Sequence of chain 1.B:
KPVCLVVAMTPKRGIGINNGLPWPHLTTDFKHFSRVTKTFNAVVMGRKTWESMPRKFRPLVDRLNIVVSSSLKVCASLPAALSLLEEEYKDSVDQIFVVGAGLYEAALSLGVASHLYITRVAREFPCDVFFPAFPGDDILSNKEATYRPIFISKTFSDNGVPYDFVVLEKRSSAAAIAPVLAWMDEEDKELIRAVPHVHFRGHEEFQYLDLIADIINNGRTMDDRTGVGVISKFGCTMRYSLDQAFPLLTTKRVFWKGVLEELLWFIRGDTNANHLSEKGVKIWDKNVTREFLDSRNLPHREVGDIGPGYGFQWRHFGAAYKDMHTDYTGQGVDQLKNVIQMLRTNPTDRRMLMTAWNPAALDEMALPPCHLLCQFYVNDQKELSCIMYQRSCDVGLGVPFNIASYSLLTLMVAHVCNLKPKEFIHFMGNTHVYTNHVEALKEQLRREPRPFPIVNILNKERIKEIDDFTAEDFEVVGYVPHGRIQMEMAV

A small-molecule ligand and the protein it binds are described below.
Small molecule (SMILES): Nc1nc(N)c2nc(CNc3ccc(C(=O)N[C@@H](CCC(=O)O)C(=O)O)cc3)cnc2n1

Binding-site contacts:
Ligand atom N3 contacts residue ASP31 of chain 1.B at 2.9 Å (salt-bridge).
Ligand atom NA2 contacts residue THR172 of chain 1.B at 3.6 Å.
Ligand atom O2 contacts residue PHE35 of chain 1.B at 3.5 Å.
Ligand atom CB contacts residue PHE32 of chain 1.B at 3.9 Å (hydrophobic).
Ligand atom N1 contacts residue PHE35 of chain 1.B at 3.4 Å.
Ligand atom NA2 contacts residue ASP31 of chain 1.B at 3.4 Å (salt-bridge).
Ligand atom C15 contacts residue PHE32 of chain 1.B at 3.7 Å (hydrophobic).
Ligand atom O1 contacts residue ARG97 of chain 1.B at 3.2 Å (salt-bridge).
Ligand atom O2 contacts residue SER36 of chain 1.B at 3.7 Å.
Ligand atom NA2 contacts residue ALA10 of chain 1.B at 3.6 Å.
Ligand atom NA2 contacts residue VAL8 of chain 1.B at 3.7 Å.
Ligand atom C2 contacts residue ASP31 of chain 1.B at 3.9 Å.
Ligand atom CT contacts residue ARG97 of chain 1.B at 3.7 Å.
Ligand atom C8A contacts residue PHE35 of chain 1.B at 3.5 Å (hydrophobic).
Ligand atom C7 contacts residue PHE35 of chain 1.B at 3.9 Å (hydrophobic).
Ligand atom C7 contacts residue NDP1 of chain 1.O at 3.2 Å.
Ligand atom C2 contacts residue PHE35 of chain 1.B at 3.8 Å (hydrophobic).
Ligand atom N8 contacts residue VAL8 of chain 1.B at 3.8 Å.
Ligand atom C12 contacts residue PHE35 of chain 1.B at 3.9 Å (hydrophobic).
Ligand atom N8 contacts residue NDP1 of chain 1.O at 3.5 Å.
Ligand atom O2 contacts residue ARG97 of chain 1.B at 3.3 Å (salt-bridge).
Ligand atom OE2 contacts residue SER36 of chain 1.B at 3.1 Å.
Ligand atom C6 contacts residue NDP1 of chain 1.O at 3.7 Å.
Ligand atom N1 contacts residue VAL8 of chain 1.B at 3.6 Å (h-bond).
Ligand atom N8 contacts residue VAL151 of chain 1.B at 4.0 Å.
Ligand atom C2 contacts residue ALA10 of chain 1.B at 3.8 Å (hydrophobic).
Ligand atom C2 contacts residue VAL9 of chain 1.B at 3.8 Å (hydrophobic).
Ligand atom C16 contacts residue PHE32 of chain 1.B at 3.4 Å (hydrophobic).
Ligand atom O contacts residue PHE91 of chain 1.B at 3.0 Å.
Ligand atom C4A contacts residue PHE35 of chain 1.B at 4.0 Å (hydrophobic).
Ligand atom N8 contacts residue PHE35 of chain 1.B at 3.3 Å.
Ligand atom NA4 contacts residue ASP31 of chain 1.B at 3.0 Å (salt-bridge).
Ligand atom N3 contacts residue ALA10 of chain 1.B at 3.8 Å.
Ligand atom OE2 contacts residue PHE32 of chain 1.B at 3.9 Å.
Ligand atom OE1 contacts residue PHE32 of chain 1.B at 3.9 Å.
Ligand atom N contacts residue PHE32 of chain 1.B at 3.8 Å.
Ligand atom C4 contacts residue ASP31 of chain 1.B at 3.3 Å.
Ligand atom NA2 contacts residue VAL9 of chain 1.B at 3.2 Å (h-bond).
Ligand atom N1 contacts residue VAL9 of chain 1.B at 3.8 Å.
Ligand atom C11 contacts residue PHE32 of chain 1.B at 3.5 Å (hydrophobic).